Binding-site contacts:
Ligand atom O1 contacts residue PHE172 of chain 1.B at 3.5 Å.
Ligand atom O contacts residue THR215 of chain 1.B at 2.5 Å (h-bond).
Ligand atom C7 contacts residue LEU204 of chain 1.B at 3.7 Å (hydrophobic).
Ligand atom C19 contacts residue HIS175 of chain 1.B at 3.8 Å.
Ligand atom O2 contacts residue ASP36 of chain 1.B at 3.9 Å.
Ligand atom C6 contacts residue ASN69 of chain 1.B at 3.8 Å.
Ligand atom C16 contacts residue PRO174 of chain 1.B at 3.6 Å (hydrophobic).
Ligand atom C2 contacts residue ASN199 of chain 1.B at 3.6 Å.
Ligand atom O4 contacts residue PRO127 of chain 1.B at 3.6 Å.
Ligand atom O1 contacts residue ASN69 of chain 1.B at 3.6 Å.
Ligand atom C13 contacts residue SER71 of chain 1.B at 3.6 Å.
Ligand atom N contacts residue ASN69 of chain 1.B at 3.1 Å (h-bond).
Ligand atom C18 contacts residue PRO127 of chain 1.B at 3.6 Å (hydrophobic).
Ligand atom C9 contacts residue ASN69 of chain 1.B at 3.5 Å.
Ligand atom C8 contacts residue ASN69 of chain 1.B at 3.6 Å.
Ligand atom O2 contacts residue LEU204 of chain 1.B at 3.6 Å.
Ligand atom N1 contacts residue PRO127 of chain 1.B at 3.6 Å.
Ligand atom C10 contacts residue SER71 of chain 1.B at 3.8 Å.
Ligand atom C22 contacts residue PRO127 of chain 1.B at 3.7 Å (hydrophobic).
Ligand atom O contacts residue ASN199 of chain 1.B at 2.9 Å (h-bond).
Ligand atom O1 contacts residue THR215 of chain 1.B at 3.6 Å (h-bond).
Ligand atom C18 contacts residue HIS175 of chain 1.B at 3.9 Å.
Ligand atom C13 contacts residue PHE172 of chain 1.B at 3.7 Å (hydrophobic).
Ligand atom C3 contacts residue ASP201 of chain 1.B at 3.8 Å.
Ligand atom C26 contacts residue PHE172 of chain 1.B at 3.8 Å (hydrophobic).
Ligand atom C contacts residue THR215 of chain 1.B at 3.4 Å.
Ligand atom O5 contacts residue GOL1 of chain 1.I at 3.1 Å (h-bond).
Ligand atom C7 contacts residue ASN69 of chain 1.B at 3.5 Å.
Ligand atom C23 contacts residue GOL1 of chain 1.I at 3.9 Å.
Ligand atom C5 contacts residue ASN69 of chain 1.B at 3.9 Å.
Ligand atom C14 contacts residue PHE172 of chain 1.B at 3.8 Å (hydrophobic).
Ligand atom O3 contacts residue PRO153 of chain 1.A at 3.9 Å.
Ligand atom C25 contacts residue TRP156 of chain 1.A at 3.8 Å (hydrophobic).
Ligand atom C16 contacts residue PRO127 of chain 1.B at 3.7 Å (hydrophobic).
Ligand atom O4 contacts residue SER126 of chain 1.B at 3.5 Å.
Ligand atom O4 contacts residue PRO174 of chain 1.B at 3.1 Å.
Ligand atom C9 contacts residue SER71 of chain 1.B at 3.9 Å.
Ligand atom C17 contacts residue PRO127 of chain 1.B at 3.5 Å (hydrophobic).
Ligand atom C contacts residue ASN199 of chain 1.B at 3.8 Å.
Ligand atom C25 contacts residue ASP151 of chain 1.A at 3.8 Å.

Sequence of chain 1.A:
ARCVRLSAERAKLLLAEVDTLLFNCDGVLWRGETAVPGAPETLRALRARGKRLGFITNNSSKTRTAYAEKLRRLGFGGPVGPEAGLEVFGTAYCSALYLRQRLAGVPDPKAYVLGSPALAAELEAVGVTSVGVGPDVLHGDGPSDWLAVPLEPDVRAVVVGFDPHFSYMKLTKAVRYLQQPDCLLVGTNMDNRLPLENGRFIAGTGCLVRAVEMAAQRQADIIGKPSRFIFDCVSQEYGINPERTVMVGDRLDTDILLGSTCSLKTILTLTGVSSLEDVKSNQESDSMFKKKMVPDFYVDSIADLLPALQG

Sequence of chain 1.B:
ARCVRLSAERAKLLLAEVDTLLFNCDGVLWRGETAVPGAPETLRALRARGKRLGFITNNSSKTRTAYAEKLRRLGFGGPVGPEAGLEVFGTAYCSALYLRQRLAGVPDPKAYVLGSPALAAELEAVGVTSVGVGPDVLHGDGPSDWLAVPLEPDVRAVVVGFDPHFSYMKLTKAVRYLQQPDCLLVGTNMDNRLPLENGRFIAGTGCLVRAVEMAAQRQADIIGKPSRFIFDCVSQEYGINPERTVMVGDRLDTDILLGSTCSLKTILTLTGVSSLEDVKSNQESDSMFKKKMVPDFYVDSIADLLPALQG

The protein below binds the small molecule below.
Small molecule (SMILES): O=C(Nc1ccccc1C(=O)O)c1ccc(Oc2ccc(C(=O)Nc3ccccc3C(=O)O)cc2)cc1